This small molecule binds to this protein.
Small molecule (SMILES): O=C(CCCC[C@@H]1SC[C@@H]2NC(=O)N[C@@H]21)NC1CCN(c2ccncc2)CC1

Sequence of chain 1.A:
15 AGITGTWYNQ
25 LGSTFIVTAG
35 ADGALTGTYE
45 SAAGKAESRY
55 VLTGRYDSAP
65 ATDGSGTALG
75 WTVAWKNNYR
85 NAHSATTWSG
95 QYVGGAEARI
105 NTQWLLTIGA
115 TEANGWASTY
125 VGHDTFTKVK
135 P

Binding-site contacts:
Ligand atom O03 contacts residue TYR43 of chain 1.A at 2.6 Å (h-bond).
Ligand atom S04 contacts residue THR90 of chain 1.A at 3.3 Å (h-bond).
Ligand atom C15 contacts residue LEU110 of chain 1.A at 3.5 Å (hydrophobic).
Ligand atom N13 contacts residue ILE112 of chain 1.A at 3.8 Å.
Ligand atom C17 contacts residue TRP79 of chain 1.A at 3.6 Å (hydrophobic).
Ligand atom C05 contacts residue SER45 of chain 1.A at 3.8 Å.
Ligand atom N09 contacts residue SER88 of chain 1.A at 3.1 Å (h-bond).
Ligand atom O07 contacts residue LYS49 of chain 1.A at 2.8 Å (salt-bridge).
Ligand atom N02 contacts residue LEU25 of chain 1.A at 3.8 Å.
Ligand atom C14 contacts residue SER45 of chain 1.A at 3.4 Å.
Ligand atom O07 contacts residue GLY48 of chain 1.A at 3.5 Å.
Ligand atom C08 contacts residue TRP120 of chain 2.A at 3.7 Å (hydrophobic).
Ligand atom N06 contacts residue LEU25 of chain 1.A at 3.8 Å.
Ligand atom C19 contacts residue SER88 of chain 1.A at 3.7 Å.
Ligand atom C10 contacts residue TRP108 of chain 1.A at 3.8 Å (hydrophobic).
Ligand atom C05 contacts residue ASP128 of chain 1.A at 3.7 Å.
Ligand atom C05 contacts residue LEU25 of chain 1.A at 3.7 Å (hydrophobic).
Ligand atom C12 contacts residue TRP108 of chain 1.A at 3.3 Å (hydrophobic).
Ligand atom O03 contacts residue ASP128 of chain 1.A at 3.8 Å.
Ligand atom C01 contacts residue TRP120 of chain 2.A at 3.5 Å (hydrophobic).
Ligand atom C05 contacts residue TYR43 of chain 1.A at 3.5 Å (hydrophobic).
Ligand atom C17 contacts residue LYS49 of chain 1.A at 3.7 Å.
Ligand atom O03 contacts residue ASN23 of chain 1.A at 2.9 Å (h-bond).
Ligand atom S04 contacts residue TRP92 of chain 1.A at 3.7 Å.
Ligand atom C25 contacts residue TYR124 of chain 1.A at 3.1 Å (hydrophobic).
Ligand atom S04 contacts residue TRP79 of chain 1.A at 3.6 Å.
Ligand atom C28 contacts residue TYR124 of chain 1.A at 3.5 Å (hydrophobic).
Ligand atom O03 contacts residue SER27 of chain 1.A at 2.6 Å (h-bond).
Ligand atom C05 contacts residue ASN23 of chain 1.A at 3.6 Å.
Ligand atom C19 contacts residue ALA86 of chain 1.A at 3.5 Å (hydrophobic).
Ligand atom C14 contacts residue ALA47 of chain 1.A at 3.6 Å (hydrophobic).
Ligand atom N06 contacts residue SER45 of chain 1.A at 2.9 Å (h-bond).
Ligand atom C05 contacts residue SER27 of chain 1.A at 3.5 Å.
Ligand atom C23 contacts residue LYS49 of chain 1.A at 3.5 Å.
Ligand atom C10 contacts residue ASP128 of chain 1.A at 3.8 Å.
Ligand atom C28 contacts residue ILE112 of chain 1.A at 3.7 Å (hydrophobic).
Ligand atom C15 contacts residue TRP79 of chain 1.A at 3.8 Å (hydrophobic).
Ligand atom C20 contacts residue ILE112 of chain 1.A at 3.8 Å (hydrophobic).
Ligand atom N02 contacts residue ASP128 of chain 1.A at 2.8 Å (salt-bridge).
Ligand atom N02 contacts residue ASN23 of chain 1.A at 3.8 Å.

Sequence of chain 2.A:
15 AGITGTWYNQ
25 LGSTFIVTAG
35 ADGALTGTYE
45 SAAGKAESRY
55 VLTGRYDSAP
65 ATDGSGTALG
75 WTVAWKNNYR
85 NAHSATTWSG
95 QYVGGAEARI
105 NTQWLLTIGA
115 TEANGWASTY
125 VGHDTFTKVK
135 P